Sequence of chain 1.B:
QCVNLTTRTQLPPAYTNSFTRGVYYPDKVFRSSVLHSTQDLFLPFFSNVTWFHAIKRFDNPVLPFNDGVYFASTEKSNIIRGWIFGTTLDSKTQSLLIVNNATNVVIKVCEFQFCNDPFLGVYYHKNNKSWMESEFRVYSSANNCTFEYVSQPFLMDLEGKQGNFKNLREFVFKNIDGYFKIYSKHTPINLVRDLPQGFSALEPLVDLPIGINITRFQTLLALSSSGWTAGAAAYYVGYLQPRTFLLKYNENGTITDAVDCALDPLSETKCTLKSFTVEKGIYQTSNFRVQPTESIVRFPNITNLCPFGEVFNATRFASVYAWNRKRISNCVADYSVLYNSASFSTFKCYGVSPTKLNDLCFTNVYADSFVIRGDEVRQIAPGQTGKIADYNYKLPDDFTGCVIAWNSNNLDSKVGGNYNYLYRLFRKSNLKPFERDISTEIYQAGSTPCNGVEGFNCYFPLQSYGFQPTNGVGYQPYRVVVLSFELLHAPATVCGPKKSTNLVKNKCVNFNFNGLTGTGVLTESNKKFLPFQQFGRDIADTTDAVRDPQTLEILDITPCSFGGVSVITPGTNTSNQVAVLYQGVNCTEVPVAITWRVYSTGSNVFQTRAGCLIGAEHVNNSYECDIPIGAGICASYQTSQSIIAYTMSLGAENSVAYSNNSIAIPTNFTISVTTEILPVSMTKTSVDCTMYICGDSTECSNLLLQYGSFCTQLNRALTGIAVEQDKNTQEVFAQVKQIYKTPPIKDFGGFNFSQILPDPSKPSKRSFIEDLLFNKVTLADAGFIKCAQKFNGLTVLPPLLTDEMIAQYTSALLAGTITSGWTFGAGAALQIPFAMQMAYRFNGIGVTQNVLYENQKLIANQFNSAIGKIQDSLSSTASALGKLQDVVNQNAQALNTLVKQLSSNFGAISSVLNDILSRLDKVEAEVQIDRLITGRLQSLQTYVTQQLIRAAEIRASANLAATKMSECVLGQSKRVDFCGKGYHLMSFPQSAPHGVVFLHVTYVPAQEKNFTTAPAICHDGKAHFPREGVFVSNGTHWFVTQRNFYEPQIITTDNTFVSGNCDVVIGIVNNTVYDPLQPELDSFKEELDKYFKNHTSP

Sequence of chain 1.A:
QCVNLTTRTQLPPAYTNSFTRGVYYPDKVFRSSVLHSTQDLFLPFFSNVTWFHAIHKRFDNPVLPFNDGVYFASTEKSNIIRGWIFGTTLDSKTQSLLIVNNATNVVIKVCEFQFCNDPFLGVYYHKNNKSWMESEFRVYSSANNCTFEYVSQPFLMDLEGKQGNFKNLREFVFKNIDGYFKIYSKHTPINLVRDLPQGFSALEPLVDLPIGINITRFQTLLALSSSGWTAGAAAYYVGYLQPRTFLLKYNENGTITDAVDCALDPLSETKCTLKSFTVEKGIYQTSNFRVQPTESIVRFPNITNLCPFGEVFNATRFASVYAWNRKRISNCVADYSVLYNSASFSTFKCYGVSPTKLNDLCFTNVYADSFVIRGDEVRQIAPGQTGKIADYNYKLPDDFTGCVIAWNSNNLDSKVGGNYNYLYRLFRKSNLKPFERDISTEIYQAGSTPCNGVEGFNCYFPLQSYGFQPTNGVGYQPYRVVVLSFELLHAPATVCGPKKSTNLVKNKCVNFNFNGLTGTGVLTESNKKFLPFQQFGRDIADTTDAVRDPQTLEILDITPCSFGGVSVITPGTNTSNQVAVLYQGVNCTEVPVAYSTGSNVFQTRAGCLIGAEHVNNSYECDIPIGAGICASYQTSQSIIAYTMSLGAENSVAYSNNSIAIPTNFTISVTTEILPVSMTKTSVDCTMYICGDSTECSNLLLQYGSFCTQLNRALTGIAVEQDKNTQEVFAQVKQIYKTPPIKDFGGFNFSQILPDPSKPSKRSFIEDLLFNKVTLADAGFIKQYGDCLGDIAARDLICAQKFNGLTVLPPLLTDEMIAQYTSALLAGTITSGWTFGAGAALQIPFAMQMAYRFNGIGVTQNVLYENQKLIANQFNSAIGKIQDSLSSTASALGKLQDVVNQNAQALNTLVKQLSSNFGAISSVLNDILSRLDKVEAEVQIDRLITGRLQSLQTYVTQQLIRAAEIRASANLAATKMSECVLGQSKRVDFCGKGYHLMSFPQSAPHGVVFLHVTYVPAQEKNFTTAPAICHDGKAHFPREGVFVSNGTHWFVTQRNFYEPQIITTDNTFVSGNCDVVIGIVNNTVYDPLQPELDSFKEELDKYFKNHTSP

Binding-site contacts:
Ligand atom C1 contacts residue ALA706 of chain 1.A at 4.5 Å (hydrophobic).
Ligand atom O5 contacts residue ASN1074 of chain 1.A at 2.2 Å (h-bond).
Ligand atom O5 contacts residue ALA706 of chain 1.A at 4.3 Å.
Ligand atom O4 contacts residue ALA706 of chain 1.A at 4.3 Å.
Ligand atom C1 contacts residue GLN895 of chain 1.B at 4.5 Å.
Ligand atom C4 contacts residue ASN1074 of chain 1.A at 4.3 Å.
Ligand atom C2 contacts residue ASN1074 of chain 1.A at 2.8 Å.
Ligand atom C3 contacts residue ALA706 of chain 1.A at 4.5 Å (hydrophobic).
Ligand atom C5 contacts residue ALA706 of chain 1.A at 3.6 Å (hydrophobic).
Ligand atom N2 contacts residue ASN1074 of chain 1.A at 3.5 Å (h-bond).
Ligand atom C1 contacts residue ASN1074 of chain 1.A at 1.6 Å.
Ligand atom C6 contacts residue ALA706 of chain 1.A at 4.4 Å (hydrophobic).
Ligand atom C4 contacts residue ALA706 of chain 1.A at 4.3 Å (hydrophobic).
Ligand atom O7 contacts residue ASN1074 of chain 1.A at 3.9 Å.
Ligand atom C3 contacts residue ASN1074 of chain 1.A at 4.1 Å.
Ligand atom O6 contacts residue ASN1074 of chain 1.A at 4.1 Å.
Ligand atom C8 contacts residue GLU1072 of chain 1.A at 3.7 Å.
Ligand atom C7 contacts residue ASN1074 of chain 1.A at 3.9 Å.
Ligand atom C6 contacts residue ASN1074 of chain 1.A at 4.5 Å.
Ligand atom C1 contacts residue ASN1074 of chain 1.A at 4.4 Å.
Ligand atom C5 contacts residue ASN1074 of chain 1.A at 3.6 Å.

The protein below binds the small molecule below.
Small molecule (SMILES): CC(=O)N[C@H]1[C@H](O[C@H]2[C@H](O)[C@@H](NC(C)=O)CO[C@@H]2CO[C@@H]2O[C@@H](C)[C@@H](O)[C@@H](O)[C@@H]2O)O[C@H](CO)[C@@H](O)[C@@H]1O